This small molecule binds to this protein.
Small molecule (SMILES): NC(N)=NCCC[C@H](NC(=O)[C@@H]1CCCN1)C(=O)N[C@H](C=O)CC1=NC=NC1

Sequence of chain 45.Q:
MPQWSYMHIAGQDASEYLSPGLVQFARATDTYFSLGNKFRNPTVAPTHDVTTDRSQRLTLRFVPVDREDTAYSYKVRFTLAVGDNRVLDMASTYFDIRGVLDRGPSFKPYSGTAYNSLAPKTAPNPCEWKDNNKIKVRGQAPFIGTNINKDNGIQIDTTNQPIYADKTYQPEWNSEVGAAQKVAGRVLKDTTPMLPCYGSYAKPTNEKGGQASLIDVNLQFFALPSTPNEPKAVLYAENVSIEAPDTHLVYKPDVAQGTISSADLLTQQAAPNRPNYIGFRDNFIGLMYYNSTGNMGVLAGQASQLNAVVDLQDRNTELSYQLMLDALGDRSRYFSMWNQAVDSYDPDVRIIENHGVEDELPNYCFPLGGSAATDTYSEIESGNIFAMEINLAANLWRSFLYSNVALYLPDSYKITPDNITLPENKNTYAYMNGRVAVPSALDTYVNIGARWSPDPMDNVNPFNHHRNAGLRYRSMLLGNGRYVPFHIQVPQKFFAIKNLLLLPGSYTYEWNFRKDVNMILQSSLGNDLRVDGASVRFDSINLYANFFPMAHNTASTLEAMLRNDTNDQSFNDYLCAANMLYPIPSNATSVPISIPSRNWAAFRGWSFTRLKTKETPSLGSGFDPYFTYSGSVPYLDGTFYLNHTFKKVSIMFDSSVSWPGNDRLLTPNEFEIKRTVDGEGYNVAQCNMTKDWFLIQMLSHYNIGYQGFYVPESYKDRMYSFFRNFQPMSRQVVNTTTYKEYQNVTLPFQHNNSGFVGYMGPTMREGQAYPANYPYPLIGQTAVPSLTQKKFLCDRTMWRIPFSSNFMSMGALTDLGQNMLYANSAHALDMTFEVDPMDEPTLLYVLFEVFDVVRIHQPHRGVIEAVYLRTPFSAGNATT

Sequence of chain 45.R:
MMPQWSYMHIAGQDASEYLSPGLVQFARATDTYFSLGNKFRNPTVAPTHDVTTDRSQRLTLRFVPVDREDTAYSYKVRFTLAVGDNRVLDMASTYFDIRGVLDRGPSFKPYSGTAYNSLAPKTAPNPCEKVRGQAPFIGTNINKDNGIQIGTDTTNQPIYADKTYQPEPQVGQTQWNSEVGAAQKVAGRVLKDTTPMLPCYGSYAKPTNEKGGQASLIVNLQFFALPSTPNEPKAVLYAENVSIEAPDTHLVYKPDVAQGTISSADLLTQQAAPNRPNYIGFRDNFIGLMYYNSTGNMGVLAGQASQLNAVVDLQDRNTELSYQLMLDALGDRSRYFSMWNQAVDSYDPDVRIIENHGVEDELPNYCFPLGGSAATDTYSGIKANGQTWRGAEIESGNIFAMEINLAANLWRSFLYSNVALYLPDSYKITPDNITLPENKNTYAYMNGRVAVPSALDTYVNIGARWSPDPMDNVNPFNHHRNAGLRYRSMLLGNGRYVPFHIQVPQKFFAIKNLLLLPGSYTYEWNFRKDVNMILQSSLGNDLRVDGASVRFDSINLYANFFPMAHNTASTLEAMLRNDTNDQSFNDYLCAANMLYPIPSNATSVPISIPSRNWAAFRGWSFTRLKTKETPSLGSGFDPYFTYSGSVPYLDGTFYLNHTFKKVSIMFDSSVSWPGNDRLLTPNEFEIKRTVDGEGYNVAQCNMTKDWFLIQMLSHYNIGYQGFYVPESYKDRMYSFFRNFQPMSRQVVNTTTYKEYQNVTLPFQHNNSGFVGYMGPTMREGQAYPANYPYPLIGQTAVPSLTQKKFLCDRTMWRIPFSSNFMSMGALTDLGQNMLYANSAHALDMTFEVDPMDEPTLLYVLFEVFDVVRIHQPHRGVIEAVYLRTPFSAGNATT

Binding-site contacts:
Ligand atom N contacts residue ARG649 of chain 45.R at 4.2 Å.
Ligand atom CD2 contacts residue GLU894 of chain 45.R at 3.7 Å.
Ligand atom N contacts residue CYS621 of chain 45.R at 3.0 Å (h-bond).
Ligand atom C contacts residue TYR619 of chain 45.R at 3.2 Å (hydrophobic).
Ligand atom CA contacts residue TYR619 of chain 45.R at 4.1 Å (hydrophobic).
Ligand atom CE1 contacts residue LEU348 of chain 45.R at 3.5 Å (hydrophobic).
Ligand atom CB contacts residue TYR619 of chain 45.R at 4.0 Å (hydrophobic).
Ligand atom CB contacts residue ARG649 of chain 45.R at 4.1 Å.
Ligand atom CB contacts residue LEU620 of chain 45.R at 3.8 Å (hydrophobic).
Ligand atom CB contacts residue PHE896 of chain 45.R at 4.0 Å (hydrophobic).
Ligand atom CB contacts residue GLU894 of chain 45.R at 3.4 Å.
Ligand atom NE2 contacts residue GLU894 of chain 45.R at 4.2 Å.
Ligand atom CG contacts residue ARG46 of chain 45.Q at 3.1 Å.
Ligand atom N contacts residue TYR619 of chain 45.R at 3.5 Å (h-bond).
Ligand atom CB contacts residue CYS621 of chain 45.R at 3.5 Å (hydrophobic).
Ligand atom CB contacts residue TYR619 of chain 45.R at 3.7 Å (hydrophobic).
Ligand atom CG contacts residue CYS621 of chain 45.R at 3.9 Å (hydrophobic).
Ligand atom O contacts residue ALA857 of chain 45.R at 3.7 Å.
Ligand atom CB contacts residue ALA857 of chain 45.R at 4.2 Å (hydrophobic).
Ligand atom O contacts residue ARG649 of chain 45.R at 3.3 Å (salt-bridge).
Ligand atom CE1 contacts residue GLU894 of chain 45.R at 4.1 Å.
Ligand atom CG contacts residue GLU894 of chain 45.R at 3.2 Å.
Ligand atom N contacts residue ASN617 of chain 45.R at 2.9 Å (h-bond).
Ligand atom NE2 contacts residue ARG845 of chain 45.R at 4.0 Å.
Ligand atom CA contacts residue CYS621 of chain 45.R at 3.2 Å (hydrophobic).
Ligand atom N contacts residue ASP618 of chain 45.R at 3.4 Å (salt-bridge).
Ligand atom C contacts residue ARG649 of chain 45.R at 3.9 Å.
Ligand atom CD2 contacts residue ARG845 of chain 45.R at 4.0 Å.
Ligand atom CD contacts residue CYS621 of chain 45.R at 3.5 Å (hydrophobic).
Ligand atom CB contacts residue ARG649 of chain 45.R at 4.2 Å.
Ligand atom CD contacts residue ASN617 of chain 45.R at 3.1 Å.
Ligand atom C contacts residue ARG845 of chain 45.R at 4.1 Å.
Ligand atom CA contacts residue TYR619 of chain 45.R at 4.2 Å (hydrophobic).
Ligand atom N contacts residue TYR619 of chain 45.R at 3.6 Å.
Ligand atom CG contacts residue ASN617 of chain 45.R at 3.7 Å.
Ligand atom O contacts residue TYR619 of chain 45.R at 2.7 Å.
Ligand atom ND1 contacts residue GLU894 of chain 45.R at 3.5 Å (salt-bridge).
Ligand atom ND1 contacts residue LEU348 of chain 45.R at 3.6 Å.
Ligand atom CA contacts residue ASN617 of chain 45.R at 4.1 Å.
Ligand atom CD contacts residue ARG46 of chain 45.Q at 3.3 Å.